Sequence of chain 1.B:
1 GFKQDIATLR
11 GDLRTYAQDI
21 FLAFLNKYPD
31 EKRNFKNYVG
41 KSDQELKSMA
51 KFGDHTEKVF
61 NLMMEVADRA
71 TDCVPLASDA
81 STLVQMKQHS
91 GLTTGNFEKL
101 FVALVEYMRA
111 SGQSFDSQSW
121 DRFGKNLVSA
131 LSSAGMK

Binding-site contacts:
Ligand atom C4 contacts residue HIS55 of chain 1.B at 4.1 Å.
Ligand atom C3 contacts residue PHE35 of chain 1.B at 4.2 Å (hydrophobic).
Ligand atom N1 contacts residue PHE21 of chain 1.B at 3.1 Å.
Ligand atom N1 contacts residue PHE60 of chain 1.B at 3.9 Å.
Ligand atom O2 contacts residue PHE21 of chain 1.B at 3.8 Å.
Ligand atom C6 contacts residue PHE21 of chain 1.B at 3.3 Å (hydrophobic).
Ligand atom C2 contacts residue VAL59 of chain 1.B at 3.8 Å (hydrophobic).
Ligand atom C2 contacts residue PHE35 of chain 1.B at 3.6 Å (hydrophobic).
Ligand atom C7 contacts residue PHE35 of chain 1.B at 4.2 Å (hydrophobic).
Ligand atom C5 contacts residue PHE21 of chain 1.B at 3.1 Å (hydrophobic).
Ligand atom O1 contacts residue PHE21 of chain 1.B at 3.0 Å.
Ligand atom C2 contacts residue HEM1 of chain 1.M at 3.9 Å.
Ligand atom O1 contacts residue PHE60 of chain 1.B at 2.9 Å.
Ligand atom C3 contacts residue PHE21 of chain 1.B at 4.0 Å (hydrophobic).
Ligand atom O1 contacts residue LEU100 of chain 1.B at 4.3 Å.
Ligand atom C2 contacts residue PHE21 of chain 1.B at 4.2 Å (hydrophobic).
Ligand atom C7 contacts residue VAL59 of chain 1.B at 3.5 Å (hydrophobic).
Ligand atom C5 contacts residue THR56 of chain 1.B at 3.2 Å.
Ligand atom C4 contacts residue PHE21 of chain 1.B at 3.4 Å (hydrophobic).
Ligand atom C1 contacts residue HEM1 of chain 1.M at 3.0 Å.
Ligand atom C1 contacts residue VAL59 of chain 1.B at 4.2 Å (hydrophobic).
Ligand atom O2 contacts residue LEU100 of chain 1.B at 3.7 Å.
Ligand atom O1 contacts residue VAL59 of chain 1.B at 4.1 Å.
Ligand atom O3 contacts residue TYR38 of chain 1.B at 3.0 Å (h-bond).
Ligand atom C7 contacts residue PHE21 of chain 1.B at 3.8 Å (hydrophobic).
Ligand atom C4 contacts residue THR56 of chain 1.B at 3.1 Å.
Ligand atom C1 contacts residue PHE35 of chain 1.B at 3.2 Å (hydrophobic).
Ligand atom N1 contacts residue VAL59 of chain 1.B at 3.5 Å.
Ligand atom C3 contacts residue HIS55 of chain 1.B at 3.9 Å.
Ligand atom O3 contacts residue THR56 of chain 1.B at 4.3 Å.
Ligand atom C6 contacts residue THR56 of chain 1.B at 4.4 Å.
Ligand atom O2 contacts residue HEM1 of chain 1.M at 4.2 Å.
Ligand atom C3 contacts residue HEM1 of chain 1.M at 4.1 Å.
Ligand atom C6 contacts residue VAL59 of chain 1.B at 3.9 Å (hydrophobic).
Ligand atom O3 contacts residue PHE35 of chain 1.B at 4.4 Å.
Ligand atom C3 contacts residue THR56 of chain 1.B at 4.1 Å.
Ligand atom O3 contacts residue HEM1 of chain 1.M at 3.3 Å (h-bond).
Ligand atom C3 contacts residue TYR38 of chain 1.B at 4.2 Å (hydrophobic).
Ligand atom O3 contacts residue HIS55 of chain 1.B at 3.2 Å.
Ligand atom O2 contacts residue VAL59 of chain 1.B at 3.2 Å.

This protein binds this small molecule.
Small molecule (SMILES): Cc1cc([N+](=O)[O-])ccc1O